Sequence of chain 2.A:
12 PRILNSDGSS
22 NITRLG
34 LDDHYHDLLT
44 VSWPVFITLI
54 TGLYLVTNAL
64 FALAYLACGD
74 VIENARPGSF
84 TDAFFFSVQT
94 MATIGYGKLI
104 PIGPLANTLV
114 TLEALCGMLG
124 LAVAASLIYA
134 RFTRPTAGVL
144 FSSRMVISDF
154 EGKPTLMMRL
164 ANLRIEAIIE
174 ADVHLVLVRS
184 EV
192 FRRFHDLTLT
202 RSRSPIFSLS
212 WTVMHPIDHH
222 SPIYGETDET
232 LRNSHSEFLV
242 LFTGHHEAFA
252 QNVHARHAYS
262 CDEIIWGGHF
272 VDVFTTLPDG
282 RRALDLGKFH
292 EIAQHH

A small-molecule ligand and the protein it binds are described below.
Small molecule (SMILES): C[N+](C)(C)CCOP(=O)(O)O

Binding-site contacts:
Ligand atom C3 contacts residue PHE195 of chain 1.A at 3.6 Å (hydrophobic).
Ligand atom C5 contacts residue SER211 of chain 2.A at 3.6 Å.
Ligand atom C2 contacts residue TRP212 of chain 2.A at 4.2 Å (hydrophobic).
Ligand atom O3 contacts residue LEU210 of chain 2.A at 3.5 Å.
Ligand atom N1 contacts residue PHE195 of chain 1.A at 4.4 Å.
Ligand atom C1 contacts residue SER205 of chain 2.A at 4.0 Å.
Ligand atom C5 contacts residue TRP212 of chain 2.A at 3.4 Å (hydrophobic).
Ligand atom N1 contacts residue TRP212 of chain 2.A at 4.4 Å.
Ligand atom O1 contacts residue PHE208 of chain 2.A at 3.8 Å.
Ligand atom O2 contacts residue PHE195 of chain 1.A at 4.2 Å.
Ligand atom O2 contacts residue ILE207 of chain 2.A at 3.9 Å.
Ligand atom P1 contacts residue LEU210 of chain 2.A at 4.1 Å.
Ligand atom P1 contacts residue SER209 of chain 2.A at 4.0 Å.
Ligand atom C3 contacts residue SER205 of chain 2.A at 3.5 Å.
Ligand atom O4 contacts residue SER209 of chain 2.A at 3.4 Å (h-bond).
Ligand atom N1 contacts residue SER205 of chain 2.A at 4.0 Å.
Ligand atom O4 contacts residue LEU210 of chain 2.A at 4.2 Å.
Ligand atom C2 contacts residue ILE207 of chain 2.A at 4.0 Å (hydrophobic).
Ligand atom O1 contacts residue LEU210 of chain 2.A at 2.7 Å (h-bond).
Ligand atom C1 contacts residue PHE208 of chain 2.A at 4.0 Å (hydrophobic).
Ligand atom O1 contacts residue SER209 of chain 2.A at 2.8 Å (h-bond).
Ligand atom C4 contacts residue PHE195 of chain 1.A at 3.5 Å (hydrophobic).
Ligand atom C1 contacts residue ILE207 of chain 2.A at 3.8 Å (hydrophobic).
Ligand atom C3 contacts residue ARG202 of chain 2.A at 3.5 Å.
Ligand atom O1 contacts residue SER211 of chain 2.A at 4.0 Å.
Ligand atom C1 contacts residue SER211 of chain 2.A at 3.8 Å.
Ligand atom C5 contacts residue THR213 of chain 2.A at 4.5 Å.
Ligand atom N1 contacts residue SER211 of chain 2.A at 4.4 Å.
Ligand atom C2 contacts residue SER205 of chain 2.A at 3.2 Å.
Ligand atom C2 contacts residue SER211 of chain 2.A at 4.2 Å.
Ligand atom O3 contacts residue SER211 of chain 2.A at 4.0 Å.

Sequence of chain 1.A:
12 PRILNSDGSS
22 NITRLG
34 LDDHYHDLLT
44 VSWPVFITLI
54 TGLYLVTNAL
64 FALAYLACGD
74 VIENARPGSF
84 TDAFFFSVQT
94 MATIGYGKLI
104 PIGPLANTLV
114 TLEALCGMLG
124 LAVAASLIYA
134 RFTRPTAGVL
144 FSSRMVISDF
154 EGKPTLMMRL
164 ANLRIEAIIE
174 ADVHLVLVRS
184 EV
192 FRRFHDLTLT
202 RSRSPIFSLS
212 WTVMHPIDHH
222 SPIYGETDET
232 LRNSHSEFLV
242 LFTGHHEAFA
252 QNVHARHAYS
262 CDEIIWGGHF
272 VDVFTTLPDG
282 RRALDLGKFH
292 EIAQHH